Sequence of chain 1.A:
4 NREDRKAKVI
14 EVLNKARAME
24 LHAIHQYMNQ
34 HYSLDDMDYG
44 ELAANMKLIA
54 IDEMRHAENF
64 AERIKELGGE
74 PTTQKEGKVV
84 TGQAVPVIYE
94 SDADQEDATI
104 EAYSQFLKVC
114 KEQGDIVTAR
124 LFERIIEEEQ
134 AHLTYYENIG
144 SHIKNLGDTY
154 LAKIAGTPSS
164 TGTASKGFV

Binding-site contacts:
Ligand atom CMA contacts residue HIS28 of chain 1.B at 3.5 Å.
Ligand atom C4A contacts residue MET57 of chain 1.A at 3.6 Å (hydrophobic).
Ligand atom NB contacts residue MET57 of chain 1.A at 2.9 Å (h-bond).
Ligand atom O1D contacts residue ARG20 of chain 1.B at 2.9 Å (salt-bridge).
Ligand atom CMB contacts residue GLU61 of chain 1.A at 3.3 Å.
Ligand atom NA contacts residue MET57 of chain 1.A at 3.5 Å (h-bond).
Ligand atom CMD contacts residue MET57 of chain 1.B at 3.4 Å (hydrophobic).
Ligand atom CGA contacts residue ARG20 of chain 1.A at 3.4 Å.
Ligand atom O2D contacts residue ARG20 of chain 1.B at 2.9 Å (salt-bridge).
Ligand atom C1D contacts residue MET57 of chain 1.B at 3.4 Å (hydrophobic).
Ligand atom O1D contacts residue HIS28 of chain 1.A at 3.0 Å.
Ligand atom ND contacts residue MET57 of chain 1.A at 3.0 Å.
Ligand atom O2A contacts residue ARG20 of chain 1.A at 2.8 Å (salt-bridge).
Ligand atom FE contacts residue MET57 of chain 1.B at 2.4 Å.
Ligand atom C1B contacts residue MET57 of chain 1.A at 3.4 Å (hydrophobic).
Ligand atom FE contacts residue MET57 of chain 1.A at 2.4 Å.
Ligand atom CGD contacts residue ARG20 of chain 1.B at 3.1 Å.
Ligand atom NB contacts residue MET57 of chain 1.B at 3.1 Å (h-bond).
Ligand atom CBB contacts residue SER168 of chain 1.B at 3.4 Å.
Ligand atom C4A contacts residue MET57 of chain 1.B at 3.4 Å (hydrophobic).
Ligand atom O1A contacts residue ARG20 of chain 1.A at 2.8 Å (salt-bridge).
Ligand atom O2C contacts residue SER168 of chain 1.B at 2.8 Å.
Ligand atom C4D contacts residue MET57 of chain 1.B at 3.4 Å (hydrophobic).
Ligand atom CHB contacts residue MET57 of chain 1.B at 3.5 Å (hydrophobic).
Ligand atom CMD contacts residue GLU61 of chain 1.B at 3.6 Å.
Ligand atom C1D contacts residue MET57 of chain 1.A at 3.3 Å (hydrophobic).
Ligand atom O1B contacts residue SO41 of chain 1.Z at 3.6 Å.
Ligand atom CHB contacts residue MET57 of chain 1.A at 3.4 Å (hydrophobic).
Ligand atom O1B contacts residue LYS50 of chain 1.B at 2.9 Å (salt-bridge).
Ligand atom CGB contacts residue SER168 of chain 1.B at 3.3 Å.
Ligand atom O2B contacts residue SER168 of chain 1.B at 2.6 Å (h-bond).
Ligand atom O1A contacts residue TYR35 of chain 1.B at 2.3 Å (h-bond).
Ligand atom NA contacts residue MET57 of chain 1.B at 3.3 Å.
Ligand atom C1B contacts residue MET57 of chain 1.B at 3.5 Å (hydrophobic).
Ligand atom CMC contacts residue LYS50 of chain 1.A at 3.5 Å.
Ligand atom ND contacts residue MET57 of chain 1.B at 3.3 Å (h-bond).
Ligand atom O2D contacts residue TYR35 of chain 1.A at 2.7 Å (h-bond).
Ligand atom NC contacts residue MET57 of chain 1.A at 3.1 Å (h-bond).
Ligand atom CGA contacts residue TYR35 of chain 1.B at 3.2 Å (hydrophobic).
Ligand atom NC contacts residue MET57 of chain 1.B at 3.0 Å (h-bond).

Sequence of chain 1.B:
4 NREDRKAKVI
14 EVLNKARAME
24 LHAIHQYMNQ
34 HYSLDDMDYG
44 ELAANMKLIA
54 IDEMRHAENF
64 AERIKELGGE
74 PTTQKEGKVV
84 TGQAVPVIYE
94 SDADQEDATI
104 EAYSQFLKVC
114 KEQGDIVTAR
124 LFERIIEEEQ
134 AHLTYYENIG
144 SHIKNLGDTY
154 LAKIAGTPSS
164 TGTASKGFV

A protein and the small-molecule ligand that binds it are described below.
Small molecule (SMILES): CC1=C(CCC(=O)O)C2=Cc3c(CCC(=O)O)c(C)c4n3[Fe@]35n6c(c(C)c(CCC(=O)O)c6=CC1=[N+]23)=CC1=[N+]5C(=C4)C(C)=C1CCC(=O)O